Sequence of chain 1.B:
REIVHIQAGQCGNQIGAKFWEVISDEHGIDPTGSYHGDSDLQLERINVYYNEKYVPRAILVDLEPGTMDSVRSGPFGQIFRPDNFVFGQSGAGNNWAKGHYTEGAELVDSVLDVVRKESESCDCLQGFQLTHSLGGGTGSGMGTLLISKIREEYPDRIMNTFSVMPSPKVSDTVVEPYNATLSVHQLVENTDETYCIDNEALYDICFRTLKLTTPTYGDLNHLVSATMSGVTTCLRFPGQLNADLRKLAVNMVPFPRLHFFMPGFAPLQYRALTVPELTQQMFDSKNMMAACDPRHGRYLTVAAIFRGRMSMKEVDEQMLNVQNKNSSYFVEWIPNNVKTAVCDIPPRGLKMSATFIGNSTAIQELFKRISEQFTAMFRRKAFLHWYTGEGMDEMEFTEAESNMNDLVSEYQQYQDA

Sequence of chain 1.A:
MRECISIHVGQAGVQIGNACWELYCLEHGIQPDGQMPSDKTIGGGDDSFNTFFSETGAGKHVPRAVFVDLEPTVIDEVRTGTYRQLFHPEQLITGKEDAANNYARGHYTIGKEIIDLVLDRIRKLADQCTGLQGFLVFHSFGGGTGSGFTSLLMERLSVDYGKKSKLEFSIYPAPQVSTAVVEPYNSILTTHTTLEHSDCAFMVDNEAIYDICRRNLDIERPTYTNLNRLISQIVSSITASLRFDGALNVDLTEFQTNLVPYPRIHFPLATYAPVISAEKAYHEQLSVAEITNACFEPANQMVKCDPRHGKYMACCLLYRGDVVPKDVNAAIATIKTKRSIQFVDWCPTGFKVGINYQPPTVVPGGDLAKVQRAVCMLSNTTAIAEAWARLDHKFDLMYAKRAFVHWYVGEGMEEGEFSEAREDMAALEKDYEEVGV

Binding-site contacts:
Ligand atom C08 contacts residue ALA352 of chain 1.B at 3.9 Å (hydrophobic).
Ligand atom C19 contacts residue MET257 of chain 1.B at 3.6 Å (hydrophobic).
Ligand atom C07 contacts residue CYS239 of chain 1.B at 4.0 Å (hydrophobic).
Ligand atom C08 contacts residue CYS239 of chain 1.B at 3.9 Å (hydrophobic).
Ligand atom C02 contacts residue VAL236 of chain 1.B at 3.0 Å (hydrophobic).
Ligand atom O01 contacts residue ASP249 of chain 1.B at 3.3 Å (salt-bridge).
Ligand atom C19 contacts residue ASN256 of chain 1.B at 3.7 Å.
Ligand atom C05 contacts residue ALA248 of chain 1.B at 3.5 Å (hydrophobic).
Ligand atom C18 contacts residue LYS350 of chain 1.B at 3.4 Å.
Ligand atom C05 contacts residue LEU253 of chain 1.B at 3.9 Å (hydrophobic).
Ligand atom C15 contacts residue LYS350 of chain 1.B at 3.8 Å.
Ligand atom C17 contacts residue LYS350 of chain 1.B at 3.4 Å.
Ligand atom C03 contacts residue CYS239 of chain 1.B at 3.6 Å (hydrophobic).
Ligand atom C14 contacts residue ASN256 of chain 1.B at 3.6 Å.
Ligand atom C20 contacts residue ASN256 of chain 1.B at 3.6 Å.
Ligand atom N01 contacts residue ALA180 of chain 1.A at 3.9 Å.
Ligand atom C09 contacts residue LEU246 of chain 1.B at 3.5 Å (hydrophobic).
Ligand atom C01 contacts residue VAL236 of chain 1.B at 3.9 Å (hydrophobic).
Ligand atom C18 contacts residue ASN256 of chain 1.B at 3.6 Å.
Ligand atom N01 contacts residue ASN256 of chain 1.B at 3.4 Å.
Ligand atom C02 contacts residue CYS239 of chain 1.B at 3.9 Å (hydrophobic).
Ligand atom C16 contacts residue ASN256 of chain 1.B at 3.4 Å.
Ligand atom C11 contacts residue ALA248 of chain 1.B at 3.3 Å (hydrophobic).
Ligand atom BR1 contacts residue ASN348 of chain 1.B at 3.0 Å.
Ligand atom C15 contacts residue ASN256 of chain 1.B at 3.3 Å.
Ligand atom BR1 contacts residue LYS350 of chain 1.B at 3.9 Å.
Ligand atom O01 contacts residue ALA248 of chain 1.B at 2.8 Å.
Ligand atom C17 contacts residue ASN256 of chain 1.B at 3.5 Å.
Ligand atom C12 contacts residue LEU253 of chain 1.B at 4.0 Å (hydrophobic).
Ligand atom C04 contacts residue CYS239 of chain 1.B at 3.7 Å (hydrophobic).
Ligand atom C01 contacts residue LEU240 of chain 1.B at 3.5 Å (hydrophobic).
Ligand atom N01 contacts residue THR179 of chain 1.A at 2.8 Å (h-bond).
Ligand atom C13 contacts residue ASN256 of chain 1.B at 3.8 Å.
Ligand atom BR1 contacts residue VAL313 of chain 1.B at 3.5 Å.
Ligand atom C19 contacts residue LYS350 of chain 1.B at 3.9 Å.
Ligand atom C06 contacts residue LEU240 of chain 1.B at 3.6 Å (hydrophobic).
Ligand atom C14 contacts residue THR179 of chain 1.A at 3.1 Å.
Ligand atom C14 contacts residue LEU246 of chain 1.B at 3.6 Å (hydrophobic).
Ligand atom C03 contacts residue VAL236 of chain 1.B at 4.0 Å (hydrophobic).
Ligand atom C06 contacts residue ALA248 of chain 1.B at 3.5 Å (hydrophobic).

The protein below binds the small molecule below.
Small molecule (SMILES): O=C1c2ccccc2CCC[C@@H]1Cc1c[nH]c2cc(Br)ccc12